A protein and the small-molecule ligand that binds it are described below.
Small molecule (SMILES): C=CCc1cc(CNC(=O)[C@H](Cc2ccc(OP(=O)(O)O)cc2)NC(=O)Cc2ccc(F)cc2)ccc1F

Sequence of chain 1.D:
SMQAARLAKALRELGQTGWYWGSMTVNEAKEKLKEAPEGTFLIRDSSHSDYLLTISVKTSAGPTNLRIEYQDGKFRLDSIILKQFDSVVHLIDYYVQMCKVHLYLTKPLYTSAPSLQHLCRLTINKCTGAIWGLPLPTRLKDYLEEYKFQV

Binding-site contacts:
Ligand atom O34 contacts residue SER47 of chain 1.D at 2.9 Å (h-bond).
Ligand atom F08 contacts residue VAL26 of chain 1.D at 3.4 Å.
Ligand atom O01 contacts residue THR64 of chain 1.D at 3.4 Å (h-bond).
Ligand atom C05 contacts residue ASN65 of chain 1.D at 3.4 Å.
Ligand atom P33 contacts residue SER47 of chain 1.D at 3.6 Å.
Ligand atom C06 contacts residue ASN65 of chain 1.D at 3.6 Å.
Ligand atom C29 contacts residue ASN65 of chain 1.D at 3.5 Å.
Ligand atom O35 contacts residue SER46 of chain 1.D at 2.8 Å (h-bond).
Ligand atom C30 contacts residue ARG67 of chain 1.D at 3.5 Å.
Ligand atom O36 contacts residue SER47 of chain 1.D at 2.8 Å (h-bond).
Ligand atom C12 contacts residue ASN65 of chain 1.D at 3.3 Å.
Ligand atom C04 contacts residue ASN65 of chain 1.D at 3.6 Å.
Ligand atom C05 contacts residue PRO63 of chain 1.D at 3.5 Å (hydrophobic).
Ligand atom C17 contacts residue THR64 of chain 1.D at 3.7 Å.
Ligand atom F20 contacts residue HIS120 of chain 1.D at 3.7 Å.
Ligand atom P33 contacts residue SER46 of chain 1.D at 3.8 Å.
Ligand atom P33 contacts residue ARG67 of chain 1.D at 3.8 Å.
Ligand atom O34 contacts residue SER46 of chain 1.D at 3.6 Å.
Ligand atom C31 contacts residue ASN65 of chain 1.D at 3.7 Å.
Ligand atom O35 contacts residue SER47 of chain 1.D at 3.8 Å.
Ligand atom C31 contacts residue ARG67 of chain 1.D at 3.9 Å.
Ligand atom F08 contacts residue LYS30 of chain 1.D at 3.8 Å.
Ligand atom C09 contacts residue VAL26 of chain 1.D at 3.4 Å (hydrophobic).
Ligand atom C25 contacts residue LEU66 of chain 1.D at 3.8 Å (hydrophobic).
Ligand atom C07 contacts residue VAL26 of chain 1.D at 3.4 Å (hydrophobic).
Ligand atom C30 contacts residue THR54 of chain 1.D at 3.8 Å.
Ligand atom C02 contacts residue ASN65 of chain 1.D at 3.7 Å.
Ligand atom P33 contacts residue THR54 of chain 1.D at 3.8 Å.
Ligand atom C30 contacts residue ASN65 of chain 1.D at 3.4 Å.
Ligand atom P33 contacts residue ARG44 of chain 1.D at 3.8 Å.
Ligand atom O01 contacts residue ASN65 of chain 1.D at 2.8 Å (h-bond).
Ligand atom C13 contacts residue ASN65 of chain 1.D at 3.6 Å.
Ligand atom O36 contacts residue ARG67 of chain 1.D at 2.8 Å (salt-bridge).
Ligand atom O34 contacts residue ARG44 of chain 1.D at 2.8 Å (salt-bridge).
Ligand atom O35 contacts residue ARG67 of chain 1.D at 2.8 Å (salt-bridge).
Ligand atom O32 contacts residue ARG44 of chain 1.D at 2.9 Å (salt-bridge).
Ligand atom F20 contacts residue LEU121 of chain 1.D at 3.3 Å.
Ligand atom O35 contacts residue THR54 of chain 1.D at 2.7 Å (h-bond).
Ligand atom N14 contacts residue ASN65 of chain 1.D at 3.1 Å (h-bond).
Ligand atom F08 contacts residue ASN27 of chain 1.D at 3.1 Å.